Binding-site contacts:
Ligand atom NAC contacts residue PRO41 of chain 1.C at 4.1 Å.
Ligand atom CAD contacts residue PRO41 of chain 1.C at 3.9 Å (hydrophobic).
Ligand atom NAC contacts residue LYS47 of chain 1.C at 4.2 Å.
Ligand atom OAE contacts residue LYS47 of chain 1.C at 4.1 Å.
Ligand atom NAC contacts residue ASP42 of chain 1.C at 4.1 Å.
Ligand atom CAD contacts residue HIS40 of chain 1.C at 4.4 Å.
Ligand atom OAE contacts residue PRO41 of chain 1.C at 3.9 Å.
Ligand atom CAD contacts residue ASP42 of chain 1.C at 4.0 Å.
Ligand atom CAB contacts residue PRO41 of chain 1.C at 3.8 Å (hydrophobic).
Ligand atom CAB contacts residue ASP42 of chain 1.C at 3.1 Å.
Ligand atom CAB contacts residue LYS47 of chain 1.C at 3.2 Å.

Sequence of chain 1.C:
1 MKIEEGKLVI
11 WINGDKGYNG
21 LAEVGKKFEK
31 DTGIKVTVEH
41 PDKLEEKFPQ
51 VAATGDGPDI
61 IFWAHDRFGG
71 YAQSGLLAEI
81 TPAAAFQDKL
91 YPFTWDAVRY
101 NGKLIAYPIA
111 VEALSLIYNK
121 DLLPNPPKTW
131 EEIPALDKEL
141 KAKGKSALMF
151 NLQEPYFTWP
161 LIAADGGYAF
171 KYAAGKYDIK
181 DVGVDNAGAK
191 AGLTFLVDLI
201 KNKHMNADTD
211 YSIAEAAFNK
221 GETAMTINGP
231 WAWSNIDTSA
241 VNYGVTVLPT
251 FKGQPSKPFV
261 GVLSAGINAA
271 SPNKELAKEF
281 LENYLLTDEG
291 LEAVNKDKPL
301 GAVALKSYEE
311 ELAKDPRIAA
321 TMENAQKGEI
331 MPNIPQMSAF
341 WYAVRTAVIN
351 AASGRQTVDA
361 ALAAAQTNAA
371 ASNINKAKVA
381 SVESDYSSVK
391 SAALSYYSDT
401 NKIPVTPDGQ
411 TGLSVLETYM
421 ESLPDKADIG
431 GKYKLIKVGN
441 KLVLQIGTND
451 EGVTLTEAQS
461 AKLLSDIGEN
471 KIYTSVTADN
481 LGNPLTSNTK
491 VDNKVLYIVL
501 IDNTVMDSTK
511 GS

This protein binds this small molecule.
Small molecule (SMILES): C[N+](C)(C)[O-]